This small molecule binds to this protein.
Small molecule (SMILES): CC(=O)N[C@@H]1[C@@H](O)[C@H](O)[C@@H](CO)O[C@H]1O

Sequence of chain 1.C:
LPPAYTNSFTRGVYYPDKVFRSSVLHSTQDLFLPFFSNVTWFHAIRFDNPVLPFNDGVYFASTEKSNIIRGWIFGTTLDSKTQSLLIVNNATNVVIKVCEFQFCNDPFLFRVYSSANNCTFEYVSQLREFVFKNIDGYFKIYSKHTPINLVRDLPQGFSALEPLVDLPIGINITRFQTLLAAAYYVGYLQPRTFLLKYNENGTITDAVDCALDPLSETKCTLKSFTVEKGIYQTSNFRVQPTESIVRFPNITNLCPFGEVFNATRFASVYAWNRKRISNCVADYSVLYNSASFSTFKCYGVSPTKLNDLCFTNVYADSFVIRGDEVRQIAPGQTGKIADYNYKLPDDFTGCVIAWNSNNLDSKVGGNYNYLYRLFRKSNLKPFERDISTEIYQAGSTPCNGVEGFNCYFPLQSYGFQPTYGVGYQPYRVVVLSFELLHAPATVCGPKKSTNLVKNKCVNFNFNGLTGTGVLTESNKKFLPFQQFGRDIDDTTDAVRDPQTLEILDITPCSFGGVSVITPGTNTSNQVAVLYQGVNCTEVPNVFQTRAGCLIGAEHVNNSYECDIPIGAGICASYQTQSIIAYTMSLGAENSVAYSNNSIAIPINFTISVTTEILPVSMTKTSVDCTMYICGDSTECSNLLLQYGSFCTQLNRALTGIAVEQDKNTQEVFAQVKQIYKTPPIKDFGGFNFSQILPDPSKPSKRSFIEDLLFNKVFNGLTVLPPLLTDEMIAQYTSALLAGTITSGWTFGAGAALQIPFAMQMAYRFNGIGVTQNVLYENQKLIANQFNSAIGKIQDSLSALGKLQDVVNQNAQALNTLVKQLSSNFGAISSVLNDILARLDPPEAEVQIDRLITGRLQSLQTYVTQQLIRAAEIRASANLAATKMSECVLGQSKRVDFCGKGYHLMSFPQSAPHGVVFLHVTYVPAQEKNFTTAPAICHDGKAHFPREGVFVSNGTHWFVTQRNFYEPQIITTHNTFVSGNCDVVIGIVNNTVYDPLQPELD

Binding-site contacts:
Ligand atom O7 contacts residue PRO607 of chain 1.C at 4.2 Å.
Ligand atom C4 contacts residue ASN359 of chain 1.C at 4.2 Å.
Ligand atom C1 contacts residue ASN359 of chain 1.C at 1.4 Å.
Ligand atom N2 contacts residue ASN359 of chain 1.C at 2.9 Å (h-bond).
Ligand atom C7 contacts residue PRO607 of chain 1.C at 4.3 Å (hydrophobic).
Ligand atom C5 contacts residue ASN359 of chain 1.C at 3.7 Å.
Ligand atom O5 contacts residue ASN359 of chain 1.C at 2.4 Å (h-bond).
Ligand atom C2 contacts residue ASN359 of chain 1.C at 2.4 Å.
Ligand atom C3 contacts residue ASN359 of chain 1.C at 3.8 Å.
Ligand atom C7 contacts residue ASN359 of chain 1.C at 3.5 Å.
Ligand atom C7 contacts residue GLN608 of chain 1.C at 4.2 Å.
Ligand atom C8 contacts residue PRO607 of chain 1.C at 3.4 Å (hydrophobic).
Ligand atom O7 contacts residue ASN359 of chain 1.C at 3.7 Å.
Ligand atom C8 contacts residue GLN608 of chain 1.C at 4.2 Å.
Ligand atom O7 contacts residue GLN608 of chain 1.C at 3.5 Å.
Ligand atom C8 contacts residue PRO358 of chain 1.C at 4.3 Å (hydrophobic).